Sequence of chain 1.A:
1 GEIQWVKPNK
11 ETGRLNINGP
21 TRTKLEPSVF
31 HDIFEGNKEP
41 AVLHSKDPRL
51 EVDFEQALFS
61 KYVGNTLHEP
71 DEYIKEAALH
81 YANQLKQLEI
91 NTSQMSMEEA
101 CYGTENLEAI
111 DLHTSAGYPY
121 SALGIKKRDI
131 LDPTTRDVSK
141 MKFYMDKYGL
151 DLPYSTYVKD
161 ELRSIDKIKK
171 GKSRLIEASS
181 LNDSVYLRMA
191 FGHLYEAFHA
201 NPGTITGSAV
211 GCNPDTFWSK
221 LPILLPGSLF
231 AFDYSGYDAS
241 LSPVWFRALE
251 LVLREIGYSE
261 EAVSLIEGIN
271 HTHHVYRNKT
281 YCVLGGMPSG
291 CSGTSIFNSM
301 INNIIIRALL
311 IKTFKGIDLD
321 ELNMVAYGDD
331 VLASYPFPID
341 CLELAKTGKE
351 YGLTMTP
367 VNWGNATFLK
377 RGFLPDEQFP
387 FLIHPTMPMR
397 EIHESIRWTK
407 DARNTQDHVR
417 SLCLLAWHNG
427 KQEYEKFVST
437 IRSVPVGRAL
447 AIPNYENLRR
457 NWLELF

The small molecule below binds the protein below.
Small molecule (SMILES): Nc1ccn([C@H]2CC[C@@H](CO[P](=O)(O)O[C@H]3[C@@H](O)[C@H](n4cnc5c(N)ncnc54)O[C@@H]3CO[P](=O)(O)O[C@H]3[C@@H](O)[C@H](n4cnc5c(=O)nc(N)[nH]c54)O[C@@H]3CO[P](=O)(O)O[C@H]3[C@@H](O)[C@H](n4cnc5c(N)ncnc54)O[C@@H]3CO[P](=O)(O)O[C@H]3[C@@H](O)[C@H](n4cnc5c(=O)nc(N)[nH]c54)O[C@@H]3CO[P](=O)(O)O[C@H]3[C@@H](O)[C@H](n4cnc5c(N)ncnc54)O[C@@H]3CO[P](=O)(O)O[C@H]3[C@@H](O)[C@H](n4cnc5c(=O)nc(N)[nH]c54)O[C@@H]3COP(=O)=O)O2)c(=O)n1

Binding-site contacts:
Ligand atom C5' contacts residue ASN410 of chain 1.A at 3.6 Å.
Ligand atom O2' contacts residue LEU375 of chain 1.A at 3.1 Å.
Ligand atom O3' contacts residue LEU375 of chain 1.A at 3.6 Å.
Ligand atom O2 contacts residue TYR327 of chain 1.A at 3.9 Å.
Ligand atom C1' contacts residue SER417 of chain 1.A at 3.6 Å.
Ligand atom C4' contacts residue LEU375 of chain 1.A at 3.5 Å (hydrophobic).
Ligand atom C1' contacts residue TYR327 of chain 1.A at 3.5 Å (hydrophobic).
Ligand atom O3' contacts residue HIS414 of chain 1.A at 3.9 Å.
Ligand atom C4' contacts residue ASN410 of chain 1.A at 3.5 Å.
Ligand atom C4 contacts residue DCT1 of chain 1.F at 3.6 Å.
Ligand atom C3' contacts residue ASP329 of chain 1.A at 3.1 Å.
Ligand atom O3' contacts residue ASN410 of chain 1.A at 3.8 Å.
Ligand atom OP1 contacts residue SER401 of chain 1.A at 2.8 Å (h-bond).
Ligand atom C4' contacts residue TYR327 of chain 1.A at 3.7 Å (hydrophobic).
Ligand atom C2' contacts residue TYR327 of chain 1.A at 3.5 Å (hydrophobic).
Ligand atom C2' contacts residue DCT1 of chain 1.F at 3.5 Å.
Ligand atom O2' contacts residue MET393 of chain 1.A at 3.6 Å.
Ligand atom P contacts residue LYS406 of chain 1.A at 3.3 Å.
Ligand atom C2' contacts residue ASP329 of chain 1.A at 3.7 Å.
Ligand atom N2 contacts residue SER417 of chain 1.A at 3.2 Å (h-bond).
Ligand atom OP1 contacts residue LYS406 of chain 1.A at 3.2 Å (salt-bridge).
Ligand atom O2' contacts residue ASP413 of chain 1.A at 3.8 Å.
Ligand atom O2' contacts residue SER417 of chain 1.A at 3.5 Å.
Ligand atom N3 contacts residue DCT1 of chain 1.F at 3.5 Å.
Ligand atom O4' contacts residue ARG377 of chain 1.A at 3.5 Å (salt-bridge).
Ligand atom O3' contacts residue LYS376 of chain 1.A at 3.7 Å.
Ligand atom OP1 contacts residue LYS376 of chain 1.A at 3.8 Å.
Ligand atom OP2 contacts residue LYS406 of chain 1.A at 2.7 Å (salt-bridge).
Ligand atom C5' contacts residue ASP330 of chain 1.A at 3.6 Å.
Ligand atom O2' contacts residue ARG377 of chain 1.A at 3.9 Å.
Ligand atom O2' contacts residue LEU421 of chain 1.A at 3.9 Å.
Ligand atom O4' contacts residue TYR327 of chain 1.A at 3.7 Å.
Ligand atom N4 contacts residue DCT1 of chain 1.F at 3.1 Å.
Ligand atom O3' contacts residue SER401 of chain 1.A at 3.6 Å.
Ligand atom C4' contacts residue HIS414 of chain 1.A at 3.8 Å.
Ligand atom P contacts residue SER401 of chain 1.A at 3.8 Å.
Ligand atom C3' contacts residue TYR327 of chain 1.A at 3.7 Å (hydrophobic).
Ligand atom C3' contacts residue DCT1 of chain 1.F at 3.5 Å.
Ligand atom C4' contacts residue ARG377 of chain 1.A at 3.4 Å.
Ligand atom C5 contacts residue DCT1 of chain 1.F at 3.6 Å.